Binding-site contacts:
Ligand atom C4 contacts residue ASN1179 of chain 1.C at 4.3 Å.
Ligand atom C7 contacts residue ASN1179 of chain 1.C at 3.6 Å.
Ligand atom C5 contacts residue ASN1179 of chain 1.C at 3.7 Å.
Ligand atom C3 contacts residue ASN1179 of chain 1.C at 3.8 Å.
Ligand atom O5 contacts residue ASN1179 of chain 1.C at 2.4 Å (h-bond).
Ligand atom C2 contacts residue ASN1179 of chain 1.C at 2.5 Å.
Ligand atom N2 contacts residue ASN1179 of chain 1.C at 2.9 Å (h-bond).
Ligand atom C1 contacts residue ASN1179 of chain 1.C at 1.4 Å.
Ligand atom O7 contacts residue ASN1179 of chain 1.C at 3.9 Å.

Sequence of chain 1.C:
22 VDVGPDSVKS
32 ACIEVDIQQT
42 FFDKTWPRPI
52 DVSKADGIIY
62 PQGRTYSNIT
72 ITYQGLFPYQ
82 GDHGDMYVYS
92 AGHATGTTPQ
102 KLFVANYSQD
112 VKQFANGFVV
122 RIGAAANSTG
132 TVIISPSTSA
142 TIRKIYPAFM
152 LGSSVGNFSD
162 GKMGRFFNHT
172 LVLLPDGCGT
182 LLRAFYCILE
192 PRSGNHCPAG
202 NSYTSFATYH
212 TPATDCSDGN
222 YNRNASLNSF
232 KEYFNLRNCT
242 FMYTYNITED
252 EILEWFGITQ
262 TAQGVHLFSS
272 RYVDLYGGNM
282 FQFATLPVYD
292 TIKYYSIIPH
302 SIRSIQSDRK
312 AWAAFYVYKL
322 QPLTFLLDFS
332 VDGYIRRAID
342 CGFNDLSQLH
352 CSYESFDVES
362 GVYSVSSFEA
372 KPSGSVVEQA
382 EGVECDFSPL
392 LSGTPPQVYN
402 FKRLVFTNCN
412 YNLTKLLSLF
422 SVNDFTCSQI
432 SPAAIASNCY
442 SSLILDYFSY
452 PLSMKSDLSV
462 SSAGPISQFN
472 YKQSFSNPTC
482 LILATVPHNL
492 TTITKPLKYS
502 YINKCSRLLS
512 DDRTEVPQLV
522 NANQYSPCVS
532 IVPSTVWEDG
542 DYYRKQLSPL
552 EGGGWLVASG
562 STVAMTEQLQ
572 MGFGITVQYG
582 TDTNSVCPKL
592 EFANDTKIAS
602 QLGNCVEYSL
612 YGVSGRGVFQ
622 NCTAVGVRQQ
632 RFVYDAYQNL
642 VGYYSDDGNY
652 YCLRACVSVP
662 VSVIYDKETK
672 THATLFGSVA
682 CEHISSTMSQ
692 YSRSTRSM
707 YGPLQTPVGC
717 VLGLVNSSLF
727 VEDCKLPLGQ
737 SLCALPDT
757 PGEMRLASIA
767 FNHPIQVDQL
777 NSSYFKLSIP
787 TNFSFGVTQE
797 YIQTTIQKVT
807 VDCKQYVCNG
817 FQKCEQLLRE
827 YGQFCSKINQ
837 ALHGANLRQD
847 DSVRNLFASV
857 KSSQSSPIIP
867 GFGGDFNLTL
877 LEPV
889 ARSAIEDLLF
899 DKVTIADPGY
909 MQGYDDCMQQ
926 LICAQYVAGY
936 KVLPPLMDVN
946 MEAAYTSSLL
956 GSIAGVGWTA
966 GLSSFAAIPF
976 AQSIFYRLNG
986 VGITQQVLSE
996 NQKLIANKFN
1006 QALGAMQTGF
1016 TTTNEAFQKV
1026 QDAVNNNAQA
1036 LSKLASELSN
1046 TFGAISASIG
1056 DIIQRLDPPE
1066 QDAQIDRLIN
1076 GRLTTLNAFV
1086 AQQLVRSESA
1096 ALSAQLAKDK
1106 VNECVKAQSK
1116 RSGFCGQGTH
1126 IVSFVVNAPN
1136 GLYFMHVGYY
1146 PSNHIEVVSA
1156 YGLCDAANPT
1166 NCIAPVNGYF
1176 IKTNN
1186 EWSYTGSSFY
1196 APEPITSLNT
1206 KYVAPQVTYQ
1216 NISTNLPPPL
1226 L

This protein binds this small molecule.
Small molecule (SMILES): CC(=O)N[C@@H]1[C@@H](O)[C@H](O)[C@@H](CO)O[C@H]1O